The protein below binds the small molecule below.
Small molecule (SMILES): C[C@]1(c2cc(NC(=O)c3cnc(OCF)cn3)ccc2F)N=C(N)SCC12CCS(=O)(=O)CC2

Binding-site contacts:
Ligand atom N2 contacts residue GLY231 of chain 1.A at 3.6 Å (h-bond).
Ligand atom C16 contacts residue THR233 of chain 1.A at 3.4 Å.
Ligand atom N1 contacts residue ASP36 of chain 1.A at 2.8 Å (salt-bridge).
Ligand atom F2 contacts residue PHE112 of chain 1.A at 3.3 Å.
Ligand atom C15 contacts residue THR232 of chain 1.A at 3.7 Å.
Ligand atom C17 contacts residue GLY15 of chain 1.A at 3.7 Å.
Ligand atom N5 contacts residue ARG16 of chain 1.A at 3.3 Å.
Ligand atom C11 contacts residue GLY231 of chain 1.A at 3.3 Å.
Ligand atom O4 contacts residue THR233 of chain 1.A at 3.7 Å.
Ligand atom O2 contacts residue TYR75 of chain 1.A at 3.5 Å.
Ligand atom C3 contacts residue GLY231 of chain 1.A at 3.6 Å.
Ligand atom C15 contacts residue GLY231 of chain 1.A at 3.6 Å.
Ligand atom N3 contacts residue GLY231 of chain 1.A at 3.0 Å (h-bond).
Ligand atom C1 contacts residue ASP36 of chain 1.A at 3.3 Å.
Ligand atom F1 contacts residue TYR18 of chain 1.A at 3.6 Å.
Ligand atom C20 contacts residue ILE122 of chain 1.A at 3.4 Å (hydrophobic).
Ligand atom N2 contacts residue ASP36 of chain 1.A at 2.7 Å (salt-bridge).
Ligand atom N3 contacts residue LEU34 of chain 1.A at 3.4 Å.
Ligand atom O4 contacts residue ALA335 of chain 1.A at 3.5 Å.
Ligand atom C18 contacts residue THR233 of chain 1.A at 3.5 Å.
Ligand atom F1 contacts residue GLY15 of chain 1.A at 3.6 Å.
Ligand atom F2 contacts residue ILE122 of chain 1.A at 3.5 Å.
Ligand atom C17 contacts residue GLY17 of chain 1.A at 3.6 Å.
Ligand atom C15 contacts residue SER230 of chain 1.A at 3.3 Å.
Ligand atom F1 contacts residue ARG16 of chain 1.A at 3.6 Å.
Ligand atom N4 contacts residue GLY231 of chain 1.A at 3.1 Å (h-bond).
Ligand atom F1 contacts residue GLY17 of chain 1.A at 2.7 Å.
Ligand atom C21 contacts residue ILE122 of chain 1.A at 3.3 Å (hydrophobic).
Ligand atom N5 contacts residue THR233 of chain 1.A at 3.2 Å (h-bond).
Ligand atom N2 contacts residue ASP229 of chain 1.A at 2.8 Å (salt-bridge).
Ligand atom O2 contacts residue VAL73 of chain 1.A at 3.5 Å.
Ligand atom C12 contacts residue GLY231 of chain 1.A at 3.6 Å.
Ligand atom C18 contacts residue ARG16 of chain 1.A at 3.5 Å.
Ligand atom N5 contacts residue GLY17 of chain 1.A at 3.0 Å (h-bond).
Ligand atom C18 contacts residue GLY17 of chain 1.A at 3.6 Å.
Ligand atom O1 contacts residue TYR75 of chain 1.A at 3.2 Å.
Ligand atom C2 contacts residue ASP36 of chain 1.A at 3.7 Å.
Ligand atom C12 contacts residue LEU34 of chain 1.A at 3.6 Å (hydrophobic).
Ligand atom C16 contacts residue GLY17 of chain 1.A at 3.6 Å.
Ligand atom C3 contacts residue ASP36 of chain 1.A at 3.6 Å.

Sequence of chain 1.A:
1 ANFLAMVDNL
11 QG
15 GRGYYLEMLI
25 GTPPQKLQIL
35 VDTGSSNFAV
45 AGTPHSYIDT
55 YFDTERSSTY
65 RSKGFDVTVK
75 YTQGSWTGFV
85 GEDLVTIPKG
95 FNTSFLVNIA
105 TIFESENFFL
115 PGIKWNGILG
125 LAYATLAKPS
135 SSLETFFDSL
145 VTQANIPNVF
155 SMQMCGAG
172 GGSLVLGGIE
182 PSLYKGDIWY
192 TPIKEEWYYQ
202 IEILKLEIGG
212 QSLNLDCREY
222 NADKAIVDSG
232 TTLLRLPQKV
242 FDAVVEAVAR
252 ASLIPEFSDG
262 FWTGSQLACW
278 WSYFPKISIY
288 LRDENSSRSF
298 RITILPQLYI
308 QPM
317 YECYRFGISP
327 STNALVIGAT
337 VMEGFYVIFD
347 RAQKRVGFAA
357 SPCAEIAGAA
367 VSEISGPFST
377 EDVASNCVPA